Sequence of chain 2.B:
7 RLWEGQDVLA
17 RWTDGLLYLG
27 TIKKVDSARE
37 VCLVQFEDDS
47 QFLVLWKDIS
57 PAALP

A protein and the small-molecule ligand that binds it are described below.
Small molecule (SMILES): CC(C)C[C@@H](C=O)NC(=O)[C@@H]1CCCN1C(=O)[C@H](CCCCN)NC(=O)[C@H](CCCCN(CCc1ccccc1)C(C)C)NC(=O)[C@@H](NC(=O)CNC(=O)CN)C(C)C

Binding-site contacts:
Ligand atom CG2 contacts residue LYS53 of chain 2.B at 3.5 Å.
Ligand atom C contacts residue GLU36 of chain 2.B at 3.9 Å.
Ligand atom O contacts residue LYS53 of chain 2.B at 4.0 Å.
Ligand atom C contacts residue LYS53 of chain 2.B at 4.1 Å.
Ligand atom N contacts residue GLU36 of chain 2.B at 2.6 Å (salt-bridge).
Ligand atom CA contacts residue GLU36 of chain 2.B at 3.8 Å.
Ligand atom O contacts residue GLU36 of chain 2.B at 3.4 Å (salt-bridge).